This protein binds this small molecule.
Small molecule (SMILES): CCO/N=C/c1ccc(OCCCCCN2CCN(c3ccncc3)C2=O)cc1

Sequence of chain 5.C:
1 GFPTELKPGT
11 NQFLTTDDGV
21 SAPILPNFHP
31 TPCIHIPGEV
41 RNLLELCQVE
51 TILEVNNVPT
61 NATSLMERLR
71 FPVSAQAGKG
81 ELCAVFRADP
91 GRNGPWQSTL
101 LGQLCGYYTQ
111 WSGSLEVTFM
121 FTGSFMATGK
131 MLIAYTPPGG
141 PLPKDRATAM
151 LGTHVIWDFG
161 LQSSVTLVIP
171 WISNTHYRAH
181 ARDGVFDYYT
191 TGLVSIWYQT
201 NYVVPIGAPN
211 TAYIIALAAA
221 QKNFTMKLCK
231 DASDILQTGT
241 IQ

Sequence of chain 6.C:
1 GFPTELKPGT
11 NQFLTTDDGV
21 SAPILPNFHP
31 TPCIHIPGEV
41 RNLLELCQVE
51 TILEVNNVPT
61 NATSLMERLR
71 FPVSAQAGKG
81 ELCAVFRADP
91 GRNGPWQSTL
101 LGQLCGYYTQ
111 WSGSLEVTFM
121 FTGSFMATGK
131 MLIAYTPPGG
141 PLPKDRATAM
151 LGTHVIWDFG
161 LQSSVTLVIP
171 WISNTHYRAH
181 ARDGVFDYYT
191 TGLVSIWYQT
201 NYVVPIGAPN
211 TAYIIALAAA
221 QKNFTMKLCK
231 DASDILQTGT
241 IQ

Binding-site contacts:
Ligand atom OAB contacts residue ASP112 of chain 5.A at 3.6 Å.
Ligand atom CAL contacts residue PRO177 of chain 5.A at 3.7 Å (hydrophobic).
Ligand atom CAK contacts residue PHE135 of chain 5.A at 3.6 Å (hydrophobic).
Ligand atom CBA contacts residue TRP203 of chain 5.A at 3.3 Å (hydrophobic).
Ligand atom CAL contacts residue PHE155 of chain 5.A at 3.7 Å (hydrophobic).
Ligand atom CAC contacts residue PHE233 of chain 5.A at 3.9 Å (hydrophobic).
Ligand atom NBB contacts residue TRP203 of chain 5.A at 3.9 Å.
Ligand atom CAR contacts residue TYR201 of chain 5.A at 3.5 Å (hydrophobic).
Ligand atom CAI contacts residue PHE135 of chain 5.A at 3.7 Å (hydrophobic).
Ligand atom CAI contacts residue VAL192 of chain 5.A at 3.9 Å (hydrophobic).
Ligand atom CAS contacts residue ASN228 of chain 5.A at 3.7 Å.
Ligand atom CAA contacts residue SER178 of chain 5.A at 3.5 Å.
Ligand atom CAF contacts residue TRP203 of chain 5.A at 3.8 Å (hydrophobic).
Ligand atom CAA contacts residue VAL179 of chain 5.A at 3.3 Å (hydrophobic).
Ligand atom CAE contacts residue GLN202 of chain 5.A at 3.4 Å.
Ligand atom CAH contacts residue PHE155 of chain 5.A at 3.7 Å (hydrophobic).
Ligand atom CAG contacts residue GLN202 of chain 5.A at 3.5 Å.
Ligand atom CAG contacts residue TRP203 of chain 5.A at 3.6 Å (hydrophobic).
Ligand atom CAC contacts residue PHE137 of chain 5.A at 3.8 Å (hydrophobic).
Ligand atom OAW contacts residue MET195 of chain 5.A at 3.3 Å.
Ligand atom CAS contacts residue TYR201 of chain 5.A at 3.7 Å (hydrophobic).
Ligand atom CAP contacts residue PHE135 of chain 5.A at 3.6 Å (hydrophobic).
Ligand atom CAX contacts residue TRP203 of chain 5.A at 3.5 Å (hydrophobic).
Ligand atom OAB contacts residue ILE113 of chain 5.A at 3.2 Å (h-bond).
Ligand atom OAB contacts residue TRP203 of chain 5.A at 3.8 Å.
Ligand atom CAF contacts residue ASP112 of chain 5.A at 3.6 Å.
Ligand atom CAJ contacts residue PHE155 of chain 5.A at 3.8 Å (hydrophobic).
Ligand atom NBC contacts residue TRP203 of chain 5.A at 3.2 Å.
Ligand atom CBA contacts residue ASN228 of chain 5.A at 3.8 Å.
Ligand atom CAG contacts residue ASN228 of chain 5.A at 3.2 Å.
Ligand atom CAE contacts residue ASN228 of chain 5.A at 3.4 Å.
Ligand atom CAA contacts residue TYR153 of chain 5.A at 3.7 Å (hydrophobic).
Ligand atom CAP contacts residue ILE111 of chain 5.A at 3.6 Å (hydrophobic).
Ligand atom NAT contacts residue PHE155 of chain 5.A at 3.9 Å.
Ligand atom CAS contacts residue TRP203 of chain 5.A at 3.5 Å (hydrophobic).
Ligand atom CAA contacts residue PRO177 of chain 5.A at 3.3 Å (hydrophobic).
Ligand atom CAD contacts residue THR114 of chain 5.A at 3.6 Å.
Ligand atom CAN contacts residue ILE111 of chain 5.A at 3.8 Å (hydrophobic).
Ligand atom CAD contacts residue ASP112 of chain 5.A at 3.7 Å.
Ligand atom OAW contacts residue ILE111 of chain 5.A at 3.9 Å.

Sequence of chain 5.A:
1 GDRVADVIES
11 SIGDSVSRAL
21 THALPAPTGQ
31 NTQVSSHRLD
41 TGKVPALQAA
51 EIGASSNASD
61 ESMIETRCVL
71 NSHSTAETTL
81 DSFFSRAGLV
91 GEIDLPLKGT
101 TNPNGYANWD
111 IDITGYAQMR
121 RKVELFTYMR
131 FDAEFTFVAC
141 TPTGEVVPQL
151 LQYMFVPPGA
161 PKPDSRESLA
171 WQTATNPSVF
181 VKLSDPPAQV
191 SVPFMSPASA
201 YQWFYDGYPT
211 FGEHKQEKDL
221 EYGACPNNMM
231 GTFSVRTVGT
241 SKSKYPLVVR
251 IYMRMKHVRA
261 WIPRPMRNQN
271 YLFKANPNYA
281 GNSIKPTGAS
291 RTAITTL